Sequence of chain 1.D:
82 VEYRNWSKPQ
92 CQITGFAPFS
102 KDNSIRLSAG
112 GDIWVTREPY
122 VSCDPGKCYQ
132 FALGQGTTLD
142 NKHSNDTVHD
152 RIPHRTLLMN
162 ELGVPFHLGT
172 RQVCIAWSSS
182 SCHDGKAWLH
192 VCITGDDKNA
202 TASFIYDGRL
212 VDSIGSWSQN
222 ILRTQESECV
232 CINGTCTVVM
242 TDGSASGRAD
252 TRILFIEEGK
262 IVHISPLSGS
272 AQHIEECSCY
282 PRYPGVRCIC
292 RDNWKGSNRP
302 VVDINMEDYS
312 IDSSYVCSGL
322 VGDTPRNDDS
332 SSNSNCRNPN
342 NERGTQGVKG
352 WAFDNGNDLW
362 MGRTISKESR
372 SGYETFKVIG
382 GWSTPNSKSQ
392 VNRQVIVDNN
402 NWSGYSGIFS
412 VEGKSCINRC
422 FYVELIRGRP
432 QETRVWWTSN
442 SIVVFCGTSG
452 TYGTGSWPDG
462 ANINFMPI

A protein and the small-molecule ligand that binds it are described below.
Small molecule (SMILES): CC(=O)N[C@H]1[C@H](O[C@H]2[C@H](O)[C@@H](NC(C)=O)CO[C@@H]2CO)O[C@H](CO)[C@@H](O[C@@H]2O[C@H](CO)[C@@H](O)[C@H](O[C@H]3O[C@H](CO)[C@@H](O)[C@H](O)[C@@H]3O)[C@@H]2O)[C@@H]1O

Sequence of chain 1.C:
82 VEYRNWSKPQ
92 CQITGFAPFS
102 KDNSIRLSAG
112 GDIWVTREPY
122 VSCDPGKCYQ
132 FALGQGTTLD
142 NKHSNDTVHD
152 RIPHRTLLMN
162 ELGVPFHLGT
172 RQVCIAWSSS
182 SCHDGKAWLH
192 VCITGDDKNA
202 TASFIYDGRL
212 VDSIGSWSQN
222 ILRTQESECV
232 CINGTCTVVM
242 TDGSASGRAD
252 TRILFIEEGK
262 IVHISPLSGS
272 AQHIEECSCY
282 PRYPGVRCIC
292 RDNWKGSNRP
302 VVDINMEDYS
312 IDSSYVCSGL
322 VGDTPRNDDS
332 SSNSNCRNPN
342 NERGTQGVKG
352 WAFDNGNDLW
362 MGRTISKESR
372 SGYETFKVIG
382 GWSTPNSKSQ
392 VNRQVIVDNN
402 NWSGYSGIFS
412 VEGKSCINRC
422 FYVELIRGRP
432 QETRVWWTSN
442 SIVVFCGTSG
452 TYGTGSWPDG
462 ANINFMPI

Binding-site contacts:
Ligand atom C6 contacts residue GLN391 of chain 1.C at 3.6 Å.
Ligand atom O4 contacts residue ARG394 of chain 1.C at 3.3 Å (salt-bridge).
Ligand atom O7 contacts residue ASN200 of chain 1.D at 2.9 Å (h-bond).
Ligand atom C1 contacts residue THR455 of chain 1.C at 3.9 Å.
Ligand atom O7 contacts residue THR455 of chain 1.C at 3.8 Å.
Ligand atom O5 contacts residue THR455 of chain 1.C at 3.4 Å.
Ligand atom C4 contacts residue GLN391 of chain 1.C at 3.4 Å.
Ligand atom O3 contacts residue ASN393 of chain 1.C at 3.0 Å (h-bond).
Ligand atom O4 contacts residue ARG394 of chain 1.C at 3.3 Å (salt-bridge).
Ligand atom C2 contacts residue ARG394 of chain 1.C at 3.8 Å.
Ligand atom O2 contacts residue ASN393 of chain 1.C at 3.9 Å.
Ligand atom O3 contacts residue VAL392 of chain 1.C at 3.9 Å.
Ligand atom O4 contacts residue GLN391 of chain 1.C at 3.9 Å.
Ligand atom C3 contacts residue ASN200 of chain 1.D at 3.7 Å.
Ligand atom O5 contacts residue ASN393 of chain 1.C at 3.8 Å.
Ligand atom C6 contacts residue GLY454 of chain 1.C at 3.5 Å.
Ligand atom O2 contacts residue GLN391 of chain 1.C at 2.8 Å (h-bond).
Ligand atom C2 contacts residue GLN391 of chain 1.C at 3.7 Å.
Ligand atom O3 contacts residue GLN391 of chain 1.C at 3.3 Å (h-bond).
Ligand atom O6 contacts residue THR455 of chain 1.C at 3.6 Å.
Ligand atom O5 contacts residue VAL392 of chain 1.C at 3.7 Å.
Ligand atom O6 contacts residue TYR453 of chain 1.C at 3.4 Å.
Ligand atom C6 contacts residue VAL392 of chain 1.C at 3.8 Å (hydrophobic).
Ligand atom C5 contacts residue ASN200 of chain 1.D at 3.6 Å.
Ligand atom O3 contacts residue GLN391 of chain 1.C at 3.6 Å (h-bond).
Ligand atom O5 contacts residue TYR453 of chain 1.C at 3.8 Å.
Ligand atom C3 contacts residue ASN393 of chain 1.C at 3.6 Å.
Ligand atom O6 contacts residue GLY454 of chain 1.C at 2.8 Å (h-bond).
Ligand atom C6 contacts residue TYR453 of chain 1.C at 3.5 Å (hydrophobic).
Ligand atom O4 contacts residue ASN393 of chain 1.C at 3.5 Å (h-bond).
Ligand atom O5 contacts residue ASN200 of chain 1.D at 2.4 Å (h-bond).
Ligand atom O2 contacts residue ARG394 of chain 1.C at 3.3 Å.
Ligand atom C7 contacts residue ASN200 of chain 1.D at 3.1 Å.
Ligand atom C3 contacts residue GLN391 of chain 1.C at 3.5 Å.
Ligand atom C2 contacts residue ASN200 of chain 1.D at 2.3 Å.
Ligand atom C1 contacts residue ASN200 of chain 1.D at 1.4 Å.
Ligand atom O2 contacts residue VAL392 of chain 1.C at 3.5 Å.
Ligand atom O6 contacts residue VAL392 of chain 1.C at 3.8 Å.
Ligand atom N2 contacts residue ASN200 of chain 1.D at 2.8 Å (h-bond).
Ligand atom O5 contacts residue GLY454 of chain 1.C at 3.3 Å.